A protein and the small-molecule ligand that binds it are described below.
Small molecule (SMILES): CSCC[C@H](NC(=O)[C@@H](N)[C@@H](C)O)C(=O)N1CCC[C@H]1C(=O)N1CCC[C@H]1C(=O)NCC(=O)N[C@@H](Cc1ccccc1)C(=O)N[C@@H](CCC(=O)O)C(=O)N[C@@H](CC(C)C)C(=O)N[C@@H](Cc1ccc(O)cc1)C(=O)O

Binding-site contacts:
Ligand atom CE contacts residue ASN70 of chain 1.A at 3.5 Å.
Ligand atom CA contacts residue TYR7 of chain 1.A at 3.5 Å (hydrophobic).
Ligand atom N contacts residue TYR159 of chain 1.A at 3.4 Å.
Ligand atom O contacts residue TRP147 of chain 1.A at 2.9 Å (h-bond).
Ligand atom O contacts residue TYR159 of chain 1.A at 2.6 Å (h-bond).
Ligand atom C contacts residue ASN77 of chain 1.A at 3.5 Å.
Ligand atom OG1 contacts residue TYR171 of chain 1.A at 3.4 Å (h-bond).
Ligand atom OH contacts residue ASP116 of chain 1.A at 2.5 Å (salt-bridge).
Ligand atom N contacts residue TYR171 of chain 1.A at 2.8 Å (h-bond).
Ligand atom CA contacts residue GLU63 of chain 1.A at 3.5 Å.
Ligand atom CE2 contacts residue LYS66 of chain 1.A at 3.0 Å.
Ligand atom O contacts residue LYS66 of chain 1.A at 3.2 Å.
Ligand atom C contacts residue TYR84 of chain 1.A at 3.4 Å (hydrophobic).
Ligand atom N contacts residue ASN77 of chain 1.A at 2.7 Å (h-bond).
Ligand atom CD contacts residue TYR159 of chain 1.A at 3.5 Å (hydrophobic).
Ligand atom O contacts residue LYS66 of chain 1.A at 2.8 Å (salt-bridge).
Ligand atom CD1 contacts residue THR73 of chain 1.A at 3.4 Å.
Ligand atom O contacts residue THR73 of chain 1.A at 3.4 Å.
Ligand atom CA contacts residue TYR159 of chain 1.A at 3.5 Å (hydrophobic).
Ligand atom C contacts residue THR143 of chain 1.A at 3.5 Å.
Ligand atom C contacts residue TYR7 of chain 1.A at 3.4 Å (hydrophobic).
Ligand atom CA contacts residue ASN77 of chain 1.A at 3.4 Å.
Ligand atom OG1 contacts residue SER167 of chain 1.A at 2.8 Å (h-bond).
Ligand atom CD contacts residue PHE99 of chain 1.A at 3.5 Å (hydrophobic).
Ligand atom O contacts residue LYS146 of chain 1.A at 2.9 Å (salt-bridge).
Ligand atom OH contacts residue LEU95 of chain 1.A at 3.5 Å.
Ligand atom CB contacts residue ASN77 of chain 1.A at 3.5 Å.
Ligand atom N contacts residue GLU63 of chain 1.A at 2.9 Å (salt-bridge).
Ligand atom OXT contacts residue LYS146 of chain 1.A at 3.4 Å (salt-bridge).
Ligand atom OXT contacts residue TYR84 of chain 1.A at 2.8 Å (h-bond).
Ligand atom CB contacts residue SER167 of chain 1.A at 3.2 Å.
Ligand atom CG2 contacts residue LEU163 of chain 1.A at 3.5 Å (hydrophobic).
Ligand atom O contacts residue TYR84 of chain 1.A at 3.4 Å (h-bond).
Ligand atom CE1 contacts residue TYR123 of chain 1.A at 3.5 Å (hydrophobic).
Ligand atom OXT contacts residue THR143 of chain 1.A at 2.7 Å (h-bond).
Ligand atom O contacts residue ASN77 of chain 1.A at 3.4 Å (h-bond).
Ligand atom CD2 contacts residue ASN77 of chain 1.A at 3.5 Å.
Ligand atom CG2 contacts residue GLU63 of chain 1.A at 3.2 Å.
Ligand atom N contacts residue TYR7 of chain 1.A at 2.9 Å (h-bond).
Ligand atom CG2 contacts residue LYS66 of chain 1.A at 3.1 Å.

Sequence of chain 1.A:
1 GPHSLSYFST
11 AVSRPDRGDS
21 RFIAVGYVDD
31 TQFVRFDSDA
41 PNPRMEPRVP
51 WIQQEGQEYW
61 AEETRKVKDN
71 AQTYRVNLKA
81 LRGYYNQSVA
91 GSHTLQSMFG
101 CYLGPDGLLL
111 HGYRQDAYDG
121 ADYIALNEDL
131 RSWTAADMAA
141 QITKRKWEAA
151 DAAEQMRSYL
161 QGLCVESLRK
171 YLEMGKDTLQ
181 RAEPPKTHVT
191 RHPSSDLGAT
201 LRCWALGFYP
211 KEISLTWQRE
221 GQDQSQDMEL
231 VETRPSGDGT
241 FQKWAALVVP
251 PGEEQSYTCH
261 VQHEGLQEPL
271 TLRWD